Binding-site contacts:
Ligand atom CAS contacts residue LEU27 of chain 1.G at 3.4 Å (hydrophobic).
Ligand atom CAM contacts residue THR163 of chain 1.G at 3.5 Å.
Ligand atom CAO contacts residue LEU27 of chain 1.G at 3.5 Å (hydrophobic).
Ligand atom NAB contacts residue ALA52 of chain 1.G at 2.8 Å.
Ligand atom CBI contacts residue LYS54 of chain 1.G at 3.6 Å.
Ligand atom CAQ contacts residue CYS106 of chain 1.G at 2.8 Å (hydrophobic).
Ligand atom C6 contacts residue GLN100 of chain 1.G at 3.4 Å.
Ligand atom CAS contacts residue GLY28 of chain 1.G at 3.5 Å.
Ligand atom N1 contacts residue ALA52 of chain 1.G at 2.8 Å.
Ligand atom CLA contacts residue LEU97 of chain 1.G at 3.3 Å.
Ligand atom CAL contacts residue LYS54 of chain 1.G at 3.6 Å.
Ligand atom C2 contacts residue LEU27 of chain 1.G at 3.6 Å (hydrophobic).
Ligand atom CAK contacts residue LEU167 of chain 1.G at 3.2 Å (hydrophobic).
Ligand atom NAB contacts residue MET99 of chain 1.G at 2.9 Å.
Ligand atom CAA contacts residue LEU86 of chain 1.G at 2.9 Å (hydrophobic).
Ligand atom OAE contacts residue CYS106 of chain 1.G at 2.6 Å (h-bond).
Ligand atom N1 contacts residue MET102 of chain 1.G at 3.0 Å (h-bond).
Ligand atom N3 contacts residue LEU27 of chain 1.G at 3.5 Å.
Ligand atom CAK contacts residue ASP164 of chain 1.G at 3.6 Å.
Ligand atom CLA contacts residue LYS54 of chain 1.G at 3.6 Å.
Ligand atom N1 contacts residue LEU101 of chain 1.G at 3.3 Å.
Ligand atom NAB contacts residue GLN100 of chain 1.G at 2.9 Å (h-bond).
Ligand atom CAM contacts residue LYS54 of chain 1.G at 3.3 Å.
Ligand atom CAR contacts residue LEU27 of chain 1.G at 3.3 Å (hydrophobic).
Ligand atom CAJ contacts residue MET75 of chain 1.G at 3.6 Å (hydrophobic).
Ligand atom N1 contacts residue GLN100 of chain 1.G at 3.1 Å (h-bond).
Ligand atom CAP contacts residue CYS106 of chain 1.G at 1.8 Å (hydrophobic).
Ligand atom CAL contacts residue THR163 of chain 1.G at 3.6 Å.
Ligand atom CLA contacts residue ALA52 of chain 1.G at 3.5 Å.
Ligand atom CAQ contacts residue ARG150 of chain 1.G at 3.6 Å.
Ligand atom N3 contacts residue MET102 of chain 1.G at 3.6 Å (h-bond).
Ligand atom CAH contacts residue PHE165 of chain 1.G at 3.7 Å (hydrophobic).
Ligand atom CAH contacts residue MET75 of chain 1.G at 3.6 Å (hydrophobic).
Ligand atom CBD contacts residue LEU86 of chain 1.G at 3.6 Å (hydrophobic).
Ligand atom CBC contacts residue CYS106 of chain 1.G at 3.0 Å (hydrophobic).
Ligand atom CAP contacts residue ARG150 of chain 1.G at 3.0 Å.
Ligand atom C2 contacts residue MET102 of chain 1.G at 2.8 Å (hydrophobic).
Ligand atom C6 contacts residue ALA52 of chain 1.G at 2.9 Å (hydrophobic).
Ligand atom C2 contacts residue LEU101 of chain 1.G at 3.6 Å (hydrophobic).
Ligand atom CAA contacts residue ARG85 of chain 1.G at 3.1 Å.

Sequence of chain 1.G:
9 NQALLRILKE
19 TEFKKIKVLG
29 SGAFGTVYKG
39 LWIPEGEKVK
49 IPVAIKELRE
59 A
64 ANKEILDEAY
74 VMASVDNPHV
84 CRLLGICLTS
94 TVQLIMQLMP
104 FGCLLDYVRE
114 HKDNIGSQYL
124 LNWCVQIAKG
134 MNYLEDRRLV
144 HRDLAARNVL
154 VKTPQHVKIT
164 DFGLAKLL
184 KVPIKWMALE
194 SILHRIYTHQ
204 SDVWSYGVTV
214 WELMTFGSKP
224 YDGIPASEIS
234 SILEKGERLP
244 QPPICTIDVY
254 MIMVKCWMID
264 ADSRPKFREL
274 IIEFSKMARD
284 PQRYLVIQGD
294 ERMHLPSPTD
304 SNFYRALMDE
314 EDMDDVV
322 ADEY

A protein and the small-molecule ligand that binds it are described below.
Small molecule (SMILES): C=CC(=O)N1CCC[C@@H](n2nc(-c3ccc(OCc4cccc(C)n4)c(Cl)c3)c3c(N)ncnc32)C1